Binding-site contacts:
Ligand atom C11 contacts residue ARG195 of chain 1.B at 3.3 Å.
Ligand atom C06 contacts residue GLY192 of chain 1.B at 4.3 Å.
Ligand atom C07 contacts residue GLY192 of chain 1.B at 3.8 Å.
Ligand atom C09 contacts residue GLY194 of chain 1.B at 4.5 Å.
Ligand atom C10 contacts residue GLY194 of chain 1.B at 3.9 Å.
Ligand atom C14 contacts residue HIS92 of chain 1.B at 4.2 Å.
Ligand atom C10 contacts residue ALA23 of chain 1.B at 3.9 Å (hydrophobic).
Ligand atom C13 contacts residue ARG195 of chain 1.B at 4.3 Å.
Ligand atom C12 contacts residue GLY194 of chain 1.B at 4.1 Å.
Ligand atom C10 contacts residue TYR22 of chain 1.B at 3.3 Å (hydrophobic).
Ligand atom C07 contacts residue SER191 of chain 1.B at 4.0 Å.
Ligand atom O08 contacts residue ALA89 of chain 1.B at 4.0 Å.
Ligand atom C12 contacts residue ARG195 of chain 1.B at 3.3 Å.
Ligand atom O08 contacts residue HIS92 of chain 1.B at 4.3 Å.
Ligand atom C14 contacts residue ALA89 of chain 1.B at 4.0 Å (hydrophobic).
Ligand atom C07 contacts residue LEU323 of chain 1.B at 4.2 Å (hydrophobic).
Ligand atom N01 contacts residue ASN322 of chain 1.B at 4.1 Å.
Ligand atom C02 contacts residue GLY192 of chain 1.B at 4.2 Å.
Ligand atom C10 contacts residue GLY21 of chain 1.B at 4.2 Å.
Ligand atom N01 contacts residue GLY192 of chain 1.B at 4.3 Å.
Ligand atom C11 contacts residue TYR22 of chain 1.B at 3.1 Å (hydrophobic).
Ligand atom O08 contacts residue ALA23 of chain 1.B at 4.0 Å.
Ligand atom C06 contacts residue SER191 of chain 1.B at 4.5 Å.
Ligand atom N01 contacts residue THR327 of chain 1.B at 2.7 Å (h-bond).
Ligand atom C03 contacts residue THR327 of chain 1.B at 3.7 Å.
Ligand atom C06 contacts residue GLY194 of chain 1.B at 4.4 Å.
Ligand atom C07 contacts residue THR327 of chain 1.B at 4.3 Å.
Ligand atom N01 contacts residue CYS160 of chain 1.B at 3.9 Å.
Ligand atom C12 contacts residue TYR22 of chain 1.B at 4.2 Å (hydrophobic).
Ligand atom C10 contacts residue ARG195 of chain 1.B at 4.3 Å.
Ligand atom N04 contacts residue ALA23 of chain 1.B at 4.1 Å.
Ligand atom N04 contacts residue THR327 of chain 1.B at 4.2 Å.
Ligand atom C06 contacts residue ALA23 of chain 1.B at 4.2 Å (hydrophobic).
Ligand atom C11 contacts residue GLY194 of chain 1.B at 3.6 Å.
Ligand atom C02 contacts residue THR327 of chain 1.B at 3.4 Å.
Ligand atom C11 contacts residue GLY21 of chain 1.B at 3.6 Å.
Ligand atom C05 contacts residue ALA23 of chain 1.B at 3.9 Å (hydrophobic).
Ligand atom C09 contacts residue ALA89 of chain 1.B at 4.1 Å (hydrophobic).
Ligand atom C12 contacts residue GLY21 of chain 1.B at 3.9 Å.

Sequence of chain 1.B:
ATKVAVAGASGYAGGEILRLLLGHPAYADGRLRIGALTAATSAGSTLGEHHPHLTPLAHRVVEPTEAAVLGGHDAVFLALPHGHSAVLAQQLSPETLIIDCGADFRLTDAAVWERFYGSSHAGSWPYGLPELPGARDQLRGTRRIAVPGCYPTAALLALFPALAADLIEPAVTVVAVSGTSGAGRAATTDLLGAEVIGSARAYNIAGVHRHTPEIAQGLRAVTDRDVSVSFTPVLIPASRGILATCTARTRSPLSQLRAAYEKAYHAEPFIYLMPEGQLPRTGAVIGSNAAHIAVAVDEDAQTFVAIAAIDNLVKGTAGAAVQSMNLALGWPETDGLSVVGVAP

This small molecule binds to this protein.
Small molecule (SMILES): Nc1ccc(Oc2ccccc2)nc1